A small-molecule ligand and the protein it binds are described below.
Small molecule (SMILES): CC(=O)N[C@H]1[C@H](O[C@H]2[C@H](O)[C@@H](NC(C)=O)CO[C@@H]2CO)O[C@H](CO)[C@@H](O)[C@@H]1O

Sequence of chain 8.G:
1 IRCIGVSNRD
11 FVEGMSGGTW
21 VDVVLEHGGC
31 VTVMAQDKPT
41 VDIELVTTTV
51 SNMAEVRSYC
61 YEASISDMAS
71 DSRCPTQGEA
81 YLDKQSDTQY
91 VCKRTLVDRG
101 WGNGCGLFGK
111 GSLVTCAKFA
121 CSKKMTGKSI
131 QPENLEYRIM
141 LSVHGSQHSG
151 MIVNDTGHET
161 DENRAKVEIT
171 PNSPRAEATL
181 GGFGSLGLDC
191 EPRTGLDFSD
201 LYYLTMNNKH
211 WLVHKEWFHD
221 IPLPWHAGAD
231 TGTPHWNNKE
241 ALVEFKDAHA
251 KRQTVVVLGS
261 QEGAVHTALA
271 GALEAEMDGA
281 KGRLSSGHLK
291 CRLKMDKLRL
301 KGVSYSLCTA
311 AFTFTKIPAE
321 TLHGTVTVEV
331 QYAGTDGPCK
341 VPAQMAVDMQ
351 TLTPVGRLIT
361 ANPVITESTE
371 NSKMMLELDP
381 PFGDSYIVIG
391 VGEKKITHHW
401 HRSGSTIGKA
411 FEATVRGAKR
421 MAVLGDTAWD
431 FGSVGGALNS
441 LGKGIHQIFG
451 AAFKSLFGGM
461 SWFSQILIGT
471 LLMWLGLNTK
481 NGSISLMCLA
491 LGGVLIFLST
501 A

Binding-site contacts:
Ligand atom C8 contacts residue THR156 of chain 8.G at 4.0 Å.
Ligand atom N2 contacts residue ASN154 of chain 8.G at 3.8 Å.
Ligand atom C8 contacts residue ASN154 of chain 8.G at 3.6 Å.
Ligand atom C1 contacts residue ASN154 of chain 8.G at 3.4 Å.
Ligand atom O6 contacts residue MET151 of chain 8.G at 3.4 Å.
Ligand atom C7 contacts residue THR156 of chain 8.G at 3.9 Å.
Ligand atom O5 contacts residue ASN154 of chain 8.G at 4.0 Å.
Ligand atom C2 contacts residue ASN154 of chain 8.G at 3.5 Å.
Ligand atom C7 contacts residue ASN154 of chain 8.G at 3.3 Å.
Ligand atom C6 contacts residue MET151 of chain 8.G at 4.5 Å (hydrophobic).
Ligand atom C1 contacts residue THR156 of chain 8.G at 3.6 Å.
Ligand atom C2 contacts residue THR156 of chain 8.G at 4.2 Å.
Ligand atom O7 contacts residue ASN154 of chain 8.G at 2.6 Å (h-bond).
Ligand atom N2 contacts residue THR156 of chain 8.G at 3.6 Å (h-bond).